This small molecule binds to this protein.
Small molecule (SMILES): CC(=O)NCCc1ccc(O)c(-c2c(O)c(O)c3c(c2O)C(=O)c2c(cc(O)c(C(=O)O)c2C(=O)O)C3=O)c1

Sequence of chain 1.A:
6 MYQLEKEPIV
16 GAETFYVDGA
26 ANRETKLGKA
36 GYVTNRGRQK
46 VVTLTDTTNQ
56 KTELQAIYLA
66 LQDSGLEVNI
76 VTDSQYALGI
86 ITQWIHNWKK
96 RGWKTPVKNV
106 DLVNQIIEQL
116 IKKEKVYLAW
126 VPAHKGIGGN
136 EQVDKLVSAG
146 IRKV

Binding-site contacts:
Ligand atom OAV contacts residue GLN80 of chain 1.A at 3.0 Å (h-bond).
Ligand atom OAX contacts residue MN1 of chain 1.C at 1.9 Å.
Ligand atom CBH contacts residue ASP139 of chain 1.A at 3.8 Å.
Ligand atom OAU contacts residue GLN80 of chain 1.A at 3.2 Å (h-bond).
Ligand atom CAL contacts residue ARG147 of chain 1.A at 3.8 Å.
Ligand atom CAK contacts residue MN1 of chain 1.B at 2.7 Å.
Ligand atom CAG contacts residue ASP78 of chain 1.A at 3.6 Å.
Ligand atom CBB contacts residue ASP139 of chain 1.A at 3.9 Å.
Ligand atom OAW contacts residue GLN80 of chain 1.A at 2.7 Å (h-bond).
Ligand atom CAB contacts residue GLN80 of chain 1.A at 3.8 Å.
Ligand atom CAG contacts residue MN1 of chain 1.C at 2.9 Å.
Ligand atom CAC contacts residue ASP78 of chain 1.A at 2.9 Å.
Ligand atom CBG contacts residue VAL149 of chain 1.A at 3.6 Å (hydrophobic).
Ligand atom CAB contacts residue SER79 of chain 1.A at 3.5 Å.
Ligand atom CAK contacts residue ASP78 of chain 1.A at 3.6 Å.
Ligand atom CBG contacts residue ASP139 of chain 1.A at 3.4 Å.
Ligand atom OAY contacts residue MN1 of chain 1.C at 2.1 Å.
Ligand atom CAD contacts residue ASP78 of chain 1.A at 3.6 Å.
Ligand atom CAT contacts residue GLN80 of chain 1.A at 3.7 Å.
Ligand atom CAL contacts residue MN1 of chain 1.B at 2.6 Å.
Ligand atom OAX contacts residue ASP78 of chain 1.A at 2.7 Å (salt-bridge).
Ligand atom OAV contacts residue TYR81 of chain 1.A at 3.5 Å (h-bond).
Ligand atom CAB contacts residue ASP78 of chain 1.A at 3.1 Å.
Ligand atom OAZ contacts residue ASP139 of chain 1.A at 2.3 Å (salt-bridge).
Ligand atom OAY contacts residue ASP78 of chain 1.A at 2.9 Å (salt-bridge).
Ligand atom OAY contacts residue GLU58 of chain 1.A at 3.8 Å.
Ligand atom OAY contacts residue ASP23 of chain 1.A at 2.8 Å (salt-bridge).
Ligand atom OAZ contacts residue ARG147 of chain 1.A at 3.4 Å (salt-bridge).
Ligand atom OAY contacts residue MN1 of chain 1.B at 2.1 Å.
Ligand atom OAW contacts residue SER79 of chain 1.A at 2.7 Å.
Ligand atom CBL contacts residue ALA128 of chain 1.A at 3.5 Å (hydrophobic).
Ligand atom CAC contacts residue SER79 of chain 1.A at 3.5 Å.
Ligand atom OAZ contacts residue MN1 of chain 1.B at 2.0 Å.
Ligand atom OAX contacts residue ASP23 of chain 1.A at 3.8 Å.
Ligand atom CAL contacts residue ASP139 of chain 1.A at 3.6 Å.
Ligand atom OAW contacts residue ASP78 of chain 1.A at 3.2 Å (salt-bridge).
Ligand atom CAG contacts residue GLU58 of chain 1.A at 3.7 Å.
Ligand atom CAH contacts residue MN1 of chain 1.C at 3.4 Å.
Ligand atom CAK contacts residue MN1 of chain 1.C at 3.1 Å.
Ligand atom OAX contacts residue GLU58 of chain 1.A at 2.7 Å (salt-bridge).